Binding-site contacts:
Ligand atom CG contacts residue LEU109 of chain 1.A at 3.6 Å (hydrophobic).
Ligand atom CD2 contacts residue HIS104 of chain 1.A at 3.5 Å.
Ligand atom CE2 contacts residue LEU109 of chain 1.A at 3.7 Å (hydrophobic).
Ligand atom CB contacts residue LEU109 of chain 1.A at 3.8 Å (hydrophobic).
Ligand atom CE1 contacts residue PHE112 of chain 1.A at 3.7 Å (hydrophobic).
Ligand atom CE1 contacts residue ARG131 of chain 1.A at 3.7 Å.
Ligand atom CG contacts residue ARG131 of chain 1.A at 3.5 Å.
Ligand atom O contacts residue HIS104 of chain 1.A at 3.5 Å.
Ligand atom N contacts residue PHE103 of chain 1.A at 2.9 Å (h-bond).
Ligand atom OE2 contacts residue SER105 of chain 1.A at 3.2 Å.
Ligand atom CD2 contacts residue PHE103 of chain 1.A at 3.5 Å (hydrophobic).
Ligand atom CD contacts residue SER105 of chain 1.A at 3.4 Å.
Ligand atom O contacts residue PHE103 of chain 1.A at 3.0 Å (h-bond).
Ligand atom CD2 contacts residue LEU109 of chain 1.A at 3.5 Å (hydrophobic).
Ligand atom C contacts residue PHE103 of chain 1.A at 3.4 Å (hydrophobic).
Ligand atom CE2 contacts residue SER102 of chain 1.A at 3.6 Å.
Ligand atom O contacts residue SER105 of chain 1.A at 2.9 Å (h-bond).
Ligand atom CD2 contacts residue ARG131 of chain 1.A at 3.8 Å.
Ligand atom CB contacts residue PHE103 of chain 1.A at 3.5 Å (hydrophobic).
Ligand atom CA contacts residue PHE103 of chain 1.A at 3.0 Å (hydrophobic).
Ligand atom CE2 contacts residue PHE103 of chain 1.A at 3.5 Å (hydrophobic).
Ligand atom CE1 contacts residue THR128 of chain 1.A at 3.3 Å.
Ligand atom CD2 contacts residue SER102 of chain 1.A at 3.5 Å.
Ligand atom CD1 contacts residue ARG131 of chain 1.A at 3.4 Å.
Ligand atom OXT contacts residue ARG131 of chain 1.A at 2.8 Å (salt-bridge).
Ligand atom C contacts residue ARG131 of chain 1.A at 3.5 Å.
Ligand atom OH contacts residue GLU113 of chain 1.A at 2.7 Å (salt-bridge).
Ligand atom O contacts residue HIS104 of chain 1.A at 3.2 Å (h-bond).
Ligand atom O contacts residue PHE103 of chain 1.A at 3.8 Å.
Ligand atom OH contacts residue PHE112 of chain 1.A at 3.7 Å.
Ligand atom CZ contacts residue THR128 of chain 1.A at 3.5 Å.
Ligand atom CZ contacts residue GLU113 of chain 1.A at 3.8 Å.
Ligand atom O contacts residue ARG131 of chain 1.A at 2.8 Å (salt-bridge).
Ligand atom CZ contacts residue HIS104 of chain 1.A at 3.5 Å.
Ligand atom CE2 contacts residue HIS104 of chain 1.A at 3.7 Å.
Ligand atom CZ contacts residue PHE103 of chain 1.A at 3.8 Å (hydrophobic).
Ligand atom O contacts residue SER102 of chain 1.A at 3.2 Å.
Ligand atom CZ contacts residue LEU109 of chain 1.A at 3.5 Å (hydrophobic).
Ligand atom OE1 contacts residue SER105 of chain 1.A at 2.8 Å (h-bond).
Ligand atom CE1 contacts residue HIS104 of chain 1.A at 3.8 Å.

Sequence of chain 1.A:
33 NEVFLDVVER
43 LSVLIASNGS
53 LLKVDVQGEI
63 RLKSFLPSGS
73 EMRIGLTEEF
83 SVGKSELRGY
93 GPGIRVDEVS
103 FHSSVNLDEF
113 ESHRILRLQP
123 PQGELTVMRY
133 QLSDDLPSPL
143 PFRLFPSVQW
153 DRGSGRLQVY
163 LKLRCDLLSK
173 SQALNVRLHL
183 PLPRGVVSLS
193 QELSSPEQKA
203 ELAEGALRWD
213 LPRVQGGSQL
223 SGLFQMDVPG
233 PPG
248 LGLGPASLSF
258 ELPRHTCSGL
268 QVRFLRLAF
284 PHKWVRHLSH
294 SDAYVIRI

This small molecule binds to this protein.
Small molecule (SMILES): C[C@@H](O)[C@H](N)C(=O)N[C@@H](Cc1ccc(O)cc1)C(=O)N[C@@H](CCCCN)C(=O)N[C@@H](Cc1ccccc1)C(=O)N[C@@H](Cc1ccccc1)C(=O)N[C@@H](CCC(=O)O)C(=O)N[C@@H](CCC(N)=O)C(=O)O